Binding-site contacts:
Ligand atom NE1 contacts residue LYS46 of chain 1.D at 3.7 Å.
Ligand atom CD contacts residue ASN44 of chain 1.D at 3.5 Å.
Ligand atom CG contacts residue ASN44 of chain 1.D at 4.0 Å.
Ligand atom O contacts residue GLN43 of chain 1.D at 3.9 Å.
Ligand atom CD1 contacts residue MET42 of chain 1.D at 4.2 Å (hydrophobic).
Ligand atom CA contacts residue ASN44 of chain 1.D at 3.2 Å.
Ligand atom O contacts residue GLY45 of chain 1.D at 3.9 Å.
Ligand atom O contacts residue SER204 of chain 1.D at 4.0 Å.
Ligand atom CB contacts residue LYS46 of chain 1.D at 4.0 Å.
Ligand atom CE contacts residue LYS46 of chain 1.D at 3.4 Å.
Ligand atom OH contacts residue HIS205 of chain 1.D at 3.2 Å (h-bond).
Ligand atom N contacts residue ASN44 of chain 1.D at 3.9 Å.
Ligand atom CZ contacts residue HIS205 of chain 1.D at 4.1 Å.
Ligand atom O contacts residue ASN44 of chain 1.D at 4.3 Å.
Ligand atom C contacts residue ASN44 of chain 1.D at 3.1 Å.
Ligand atom N contacts residue SER204 of chain 1.D at 3.4 Å (h-bond).
Ligand atom OH contacts residue LYS200 of chain 1.D at 3.6 Å.
Ligand atom CZ contacts residue LYS200 of chain 1.D at 4.0 Å.
Ligand atom CE1 contacts residue HIS205 of chain 1.D at 4.1 Å.
Ligand atom CZ contacts residue PRO202 of chain 1.D at 4.3 Å (hydrophobic).
Ligand atom OH contacts residue PRO202 of chain 1.D at 3.9 Å.
Ligand atom CG contacts residue ASN44 of chain 1.D at 4.2 Å.
Ligand atom CD contacts residue SER204 of chain 1.D at 2.9 Å.
Ligand atom CG contacts residue SER204 of chain 1.D at 3.1 Å.
Ligand atom CE1 contacts residue SER204 of chain 1.D at 4.0 Å.
Ligand atom CE1 contacts residue LYS200 of chain 1.D at 3.6 Å.
Ligand atom CB contacts residue ASN44 of chain 1.D at 3.5 Å.
Ligand atom CG contacts residue HIS205 of chain 1.D at 4.3 Å.
Ligand atom CD1 contacts residue LYS46 of chain 1.D at 3.0 Å.
Ligand atom SD contacts residue LYS46 of chain 1.D at 3.1 Å (salt-bridge).
Ligand atom CA contacts residue SER204 of chain 1.D at 3.3 Å.
Ligand atom CG contacts residue LYS46 of chain 1.D at 3.9 Å.
Ligand atom CG contacts residue PRO206 of chain 1.D at 3.5 Å (hydrophobic).
Ligand atom CA contacts residue ASN44 of chain 1.D at 3.5 Å.
Ligand atom CB contacts residue GLN43 of chain 1.D at 4.3 Å.
Ligand atom CB contacts residue ASN44 of chain 1.D at 2.9 Å.
Ligand atom CB contacts residue SER204 of chain 1.D at 3.5 Å.
Ligand atom CB contacts residue PRO206 of chain 1.D at 4.2 Å (hydrophobic).
Ligand atom C contacts residue SER204 of chain 1.D at 3.7 Å.
Ligand atom O contacts residue ASN44 of chain 1.D at 2.2 Å (h-bond).

Sequence of chain 1.D:
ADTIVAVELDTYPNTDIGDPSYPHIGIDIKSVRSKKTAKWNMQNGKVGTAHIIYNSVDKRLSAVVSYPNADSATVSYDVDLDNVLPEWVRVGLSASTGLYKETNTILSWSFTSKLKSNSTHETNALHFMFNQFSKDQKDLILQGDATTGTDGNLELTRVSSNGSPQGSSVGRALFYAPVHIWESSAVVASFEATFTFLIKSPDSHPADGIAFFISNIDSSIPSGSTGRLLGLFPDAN

This protein binds this small molecule.
Small molecule (SMILES): CSCC[C@H](NC(C)=O)C(=O)N[C@@H](Cc1ccc(O)cc1)C(=O)N[C@@H](CC1=c2ccccc2=NC1)C(=O)N[C@@H](Cc1ccc(O)cc1)C(=O)N1CCC[C@H]1C(=O)N[C@@H](Cc1ccc(O)cc1)C(N)=O